Binding-site contacts:
Ligand atom C4 contacts residue ALA125 of chain 1.E at 4.1 Å (hydrophobic).
Ligand atom C3 contacts residue ASN1 of chain 1.HA at 3.8 Å.
Ligand atom O contacts residue GLN2 of chain 1.HA at 3.4 Å (h-bond).
Ligand atom O contacts residue GLN22 of chain 1.L at 3.6 Å.
Ligand atom O contacts residue ASN1 of chain 1.HA at 2.3 Å (h-bond).
Ligand atom C2 contacts residue ASP124 of chain 1.E at 3.5 Å.
Ligand atom C5 contacts residue ALA125 of chain 1.E at 4.4 Å (hydrophobic).
Ligand atom C1 contacts residue GLN22 of chain 1.L at 3.6 Å.
Ligand atom O8 contacts residue GLN22 of chain 1.L at 4.0 Å.
Ligand atom C1 contacts residue ASN1 of chain 1.HA at 1.4 Å.
Ligand atom C2 contacts residue ASN1 of chain 1.HA at 2.4 Å.
Ligand atom C1 contacts residue GLN2 of chain 1.HA at 4.0 Å.
Ligand atom C2 contacts residue GLN22 of chain 1.L at 4.2 Å.
Ligand atom C4 contacts residue ALA126 of chain 1.E at 3.9 Å (hydrophobic).
Ligand atom C1 contacts residue ASP124 of chain 1.E at 3.8 Å.
Ligand atom O8 contacts residue ASN1 of chain 1.HA at 4.2 Å.

Sequence of chain 1.HA:
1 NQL

A protein and the small-molecule ligand that binds it are described below.
Small molecule (SMILES): CCCCCCCCC[C@@H](O)CC(=O)O

Sequence of chain 1.E:
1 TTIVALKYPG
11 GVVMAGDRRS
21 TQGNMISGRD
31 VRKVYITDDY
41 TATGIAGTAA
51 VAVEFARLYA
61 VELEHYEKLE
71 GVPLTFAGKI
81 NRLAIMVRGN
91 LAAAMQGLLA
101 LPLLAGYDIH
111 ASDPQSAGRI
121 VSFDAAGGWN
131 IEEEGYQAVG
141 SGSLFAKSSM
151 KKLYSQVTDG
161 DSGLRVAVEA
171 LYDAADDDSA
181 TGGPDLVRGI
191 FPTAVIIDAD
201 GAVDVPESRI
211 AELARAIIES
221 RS

Sequence of chain 1.L:
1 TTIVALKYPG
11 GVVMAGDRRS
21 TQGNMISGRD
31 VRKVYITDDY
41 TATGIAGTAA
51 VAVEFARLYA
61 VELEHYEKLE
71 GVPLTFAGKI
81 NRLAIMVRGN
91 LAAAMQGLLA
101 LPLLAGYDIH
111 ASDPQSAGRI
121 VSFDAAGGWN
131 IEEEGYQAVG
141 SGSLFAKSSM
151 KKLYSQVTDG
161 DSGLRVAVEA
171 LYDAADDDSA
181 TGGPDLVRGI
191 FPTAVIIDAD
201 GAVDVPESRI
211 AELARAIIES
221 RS